Binding-site contacts:
Ligand atom CAM contacts residue TYR209 of chain 1.A at 3.2 Å (hydrophobic).
Ligand atom CAZ contacts residue SER159 of chain 1.A at 3.6 Å.
Ligand atom OAC contacts residue SER138 of chain 1.A at 3.1 Å (h-bond).
Ligand atom CAM contacts residue ASP291 of chain 1.A at 3.8 Å.
Ligand atom CAX contacts residue TRP83 of chain 1.A at 3.8 Å (hydrophobic).
Ligand atom CAR contacts residue SER159 of chain 1.A at 3.7 Å.
Ligand atom CAY contacts residue SER159 of chain 1.A at 3.5 Å.
Ligand atom OAD contacts residue TYR47 of chain 1.A at 3.0 Å (h-bond).
Ligand atom CAH contacts residue SER162 of chain 1.A at 3.8 Å.
Ligand atom CAI contacts residue ASP291 of chain 1.A at 3.8 Å.
Ligand atom CAJ contacts residue TYR209 of chain 1.A at 3.6 Å (hydrophobic).
Ligand atom CAW contacts residue TYR209 of chain 1.A at 3.8 Å (hydrophobic).
Ligand atom CAH contacts residue ASN208 of chain 1.A at 3.8 Å.
Ligand atom OAE contacts residue SER159 of chain 1.A at 3.4 Å (h-bond).
Ligand atom CAL contacts residue ASP181 of chain 1.A at 3.8 Å.
Ligand atom CAY contacts residue THR161 of chain 1.A at 3.8 Å.
Ligand atom CAO contacts residue SER159 of chain 1.A at 3.3 Å.
Ligand atom CAW contacts residue THR161 of chain 1.A at 3.7 Å.
Ligand atom OAE contacts residue SER138 of chain 1.A at 2.5 Å (h-bond).
Ligand atom CAO contacts residue GLY136 of chain 1.A at 3.3 Å.
Ligand atom CAH contacts residue SER138 of chain 1.A at 3.9 Å.
Ligand atom NAA contacts residue THR161 of chain 1.A at 2.7 Å (h-bond).
Ligand atom OAB contacts residue TRP83 of chain 1.A at 3.4 Å.
Ligand atom CAK contacts residue TYR209 of chain 1.A at 3.9 Å (hydrophobic).
Ligand atom CAU contacts residue TYR209 of chain 1.A at 3.8 Å (hydrophobic).
Ligand atom CAR contacts residue SER138 of chain 1.A at 3.6 Å.
Ligand atom NAA contacts residue SER159 of chain 1.A at 2.9 Å (h-bond).
Ligand atom OAE contacts residue ALA160 of chain 1.A at 3.3 Å.
Ligand atom CAG contacts residue TYR209 of chain 1.A at 3.9 Å (hydrophobic).
Ligand atom CAI contacts residue TYR209 of chain 1.A at 3.5 Å (hydrophobic).
Ligand atom CAI contacts residue GLY292 of chain 1.A at 3.8 Å.
Ligand atom CAQ contacts residue TRP83 of chain 1.A at 3.6 Å (hydrophobic).
Ligand atom CAT contacts residue TYR209 of chain 1.A at 3.8 Å (hydrophobic).
Ligand atom CAS contacts residue TYR209 of chain 1.A at 3.7 Å (hydrophobic).
Ligand atom OAC contacts residue SER137 of chain 1.A at 3.6 Å.
Ligand atom CAF contacts residue ASN208 of chain 1.A at 3.8 Å.
Ligand atom CAV contacts residue TYR209 of chain 1.A at 3.4 Å (hydrophobic).
Ligand atom OAD contacts residue TRP83 of chain 1.A at 4.0 Å.
Ligand atom OAE contacts residue THR161 of chain 1.A at 2.9 Å (h-bond).
Ligand atom CAL contacts residue THR161 of chain 1.A at 3.5 Å.

Sequence of chain 1.A:
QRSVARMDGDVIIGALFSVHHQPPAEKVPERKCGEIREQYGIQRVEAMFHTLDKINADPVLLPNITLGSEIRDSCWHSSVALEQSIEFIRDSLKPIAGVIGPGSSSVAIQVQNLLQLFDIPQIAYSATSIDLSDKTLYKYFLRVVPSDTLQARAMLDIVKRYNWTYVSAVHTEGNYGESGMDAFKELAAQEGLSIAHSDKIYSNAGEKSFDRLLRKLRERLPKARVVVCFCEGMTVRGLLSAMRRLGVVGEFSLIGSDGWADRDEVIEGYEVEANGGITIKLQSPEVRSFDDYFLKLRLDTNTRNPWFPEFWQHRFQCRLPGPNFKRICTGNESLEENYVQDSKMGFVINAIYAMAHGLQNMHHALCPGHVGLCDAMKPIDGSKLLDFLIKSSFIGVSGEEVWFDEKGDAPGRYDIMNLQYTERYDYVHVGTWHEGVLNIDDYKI

The protein below binds the small molecule below.
Small molecule (SMILES): N[C@](CC1c2ccccc2Oc2ccccc21)(C(=O)O)[C@H]1C[C@@H]1C(=O)O